Binding-site contacts:
Ligand atom N2 contacts residue ASN118 of chain 1.C at 2.9 Å (h-bond).
Ligand atom C8 contacts residue VAL104 of chain 1.C at 3.7 Å (hydrophobic).
Ligand atom O7 contacts residue TYR135 of chain 1.C at 4.1 Å.
Ligand atom C5 contacts residue ASN118 of chain 1.C at 3.7 Å.
Ligand atom C2 contacts residue ASN118 of chain 1.C at 2.5 Å.
Ligand atom C6 contacts residue SER120 of chain 1.C at 4.3 Å.
Ligand atom O5 contacts residue TYR135 of chain 1.C at 4.1 Å.
Ligand atom O5 contacts residue ASN118 of chain 1.C at 2.3 Å (h-bond).
Ligand atom C5 contacts residue TYR135 of chain 1.C at 3.6 Å (hydrophobic).
Ligand atom C1 contacts residue THR102 of chain 1.C at 4.5 Å.
Ligand atom O7 contacts residue LEU137 of chain 1.C at 4.3 Å.
Ligand atom C1 contacts residue TYR135 of chain 1.C at 4.5 Å (hydrophobic).
Ligand atom O7 contacts residue ASN118 of chain 1.C at 3.9 Å.
Ligand atom C7 contacts residue ASN118 of chain 1.C at 3.6 Å.
Ligand atom C3 contacts residue ASN118 of chain 1.C at 3.8 Å.
Ligand atom C1 contacts residue ASN118 of chain 1.C at 1.4 Å.
Ligand atom C6 contacts residue TYR135 of chain 1.C at 4.0 Å (hydrophobic).
Ligand atom C4 contacts residue ASN118 of chain 1.C at 4.2 Å.

Sequence of chain 1.C:
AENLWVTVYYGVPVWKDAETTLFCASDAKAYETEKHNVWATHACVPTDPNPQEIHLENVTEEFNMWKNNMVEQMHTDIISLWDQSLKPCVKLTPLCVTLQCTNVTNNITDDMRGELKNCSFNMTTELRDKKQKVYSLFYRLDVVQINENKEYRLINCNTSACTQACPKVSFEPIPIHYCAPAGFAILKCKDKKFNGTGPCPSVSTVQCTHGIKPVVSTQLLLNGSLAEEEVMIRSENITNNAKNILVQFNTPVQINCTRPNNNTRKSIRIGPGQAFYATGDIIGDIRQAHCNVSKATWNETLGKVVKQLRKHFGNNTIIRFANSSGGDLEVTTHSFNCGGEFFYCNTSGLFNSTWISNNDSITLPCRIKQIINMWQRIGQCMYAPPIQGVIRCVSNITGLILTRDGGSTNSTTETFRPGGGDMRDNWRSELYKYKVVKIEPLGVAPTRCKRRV

The small molecule below binds the protein below.
Small molecule (SMILES): CC(=O)N[C@H]1[C@H](O[C@H]2[C@H](O)[C@@H](NC(C)=O)CO[C@@H]2CO)O[C@H](CO)[C@@H](O)[C@@H]1O